Binding-site contacts:
Ligand atom C1 contacts residue ASN168 of chain 1.F at 1.4 Å.
Ligand atom O6 contacts residue GLN587 of chain 1.F at 4.4 Å.
Ligand atom C8 contacts residue CYS418 of chain 1.G at 3.7 Å (hydrophobic).
Ligand atom C7 contacts residue THR590 of chain 1.F at 4.4 Å.
Ligand atom C4 contacts residue ASN168 of chain 1.F at 4.3 Å.
Ligand atom O7 contacts residue GLN587 of chain 1.F at 3.8 Å.
Ligand atom O7 contacts residue THR590 of chain 1.F at 4.0 Å.
Ligand atom O5 contacts residue ASN168 of chain 1.F at 2.4 Å (h-bond).
Ligand atom O7 contacts residue ASN168 of chain 1.F at 3.5 Å (h-bond).
Ligand atom C8 contacts residue ASN168 of chain 1.F at 4.4 Å.
Ligand atom C2 contacts residue GLN587 of chain 1.F at 4.5 Å.
Ligand atom N2 contacts residue ASN168 of chain 1.F at 2.9 Å (h-bond).
Ligand atom C5 contacts residue ASN168 of chain 1.F at 3.7 Å.
Ligand atom C7 contacts residue ASN168 of chain 1.F at 3.3 Å.
Ligand atom C3 contacts residue ASN168 of chain 1.F at 3.8 Å.
Ligand atom C8 contacts residue THR590 of chain 1.F at 4.5 Å.
Ligand atom C2 contacts residue ASN168 of chain 1.F at 2.5 Å.

Sequence of chain 1.G:
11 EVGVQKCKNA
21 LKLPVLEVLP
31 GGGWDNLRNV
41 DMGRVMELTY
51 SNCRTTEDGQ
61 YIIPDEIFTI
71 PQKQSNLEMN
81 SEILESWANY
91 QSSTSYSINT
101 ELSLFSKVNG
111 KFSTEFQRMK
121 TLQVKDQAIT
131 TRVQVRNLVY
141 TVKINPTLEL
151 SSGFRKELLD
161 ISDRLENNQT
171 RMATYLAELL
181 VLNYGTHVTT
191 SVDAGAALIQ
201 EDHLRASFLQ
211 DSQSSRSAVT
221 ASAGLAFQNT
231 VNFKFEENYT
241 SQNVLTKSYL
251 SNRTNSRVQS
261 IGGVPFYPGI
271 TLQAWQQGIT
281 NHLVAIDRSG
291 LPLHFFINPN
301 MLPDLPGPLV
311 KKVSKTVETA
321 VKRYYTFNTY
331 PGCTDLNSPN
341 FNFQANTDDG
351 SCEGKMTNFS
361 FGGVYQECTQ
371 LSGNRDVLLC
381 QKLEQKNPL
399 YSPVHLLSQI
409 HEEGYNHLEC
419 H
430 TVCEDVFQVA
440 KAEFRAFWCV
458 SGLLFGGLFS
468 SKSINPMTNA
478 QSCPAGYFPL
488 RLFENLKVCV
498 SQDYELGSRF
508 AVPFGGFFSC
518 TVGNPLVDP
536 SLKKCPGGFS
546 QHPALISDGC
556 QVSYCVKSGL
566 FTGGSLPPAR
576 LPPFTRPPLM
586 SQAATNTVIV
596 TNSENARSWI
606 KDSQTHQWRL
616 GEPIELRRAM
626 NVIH

Sequence of chain 1.F:
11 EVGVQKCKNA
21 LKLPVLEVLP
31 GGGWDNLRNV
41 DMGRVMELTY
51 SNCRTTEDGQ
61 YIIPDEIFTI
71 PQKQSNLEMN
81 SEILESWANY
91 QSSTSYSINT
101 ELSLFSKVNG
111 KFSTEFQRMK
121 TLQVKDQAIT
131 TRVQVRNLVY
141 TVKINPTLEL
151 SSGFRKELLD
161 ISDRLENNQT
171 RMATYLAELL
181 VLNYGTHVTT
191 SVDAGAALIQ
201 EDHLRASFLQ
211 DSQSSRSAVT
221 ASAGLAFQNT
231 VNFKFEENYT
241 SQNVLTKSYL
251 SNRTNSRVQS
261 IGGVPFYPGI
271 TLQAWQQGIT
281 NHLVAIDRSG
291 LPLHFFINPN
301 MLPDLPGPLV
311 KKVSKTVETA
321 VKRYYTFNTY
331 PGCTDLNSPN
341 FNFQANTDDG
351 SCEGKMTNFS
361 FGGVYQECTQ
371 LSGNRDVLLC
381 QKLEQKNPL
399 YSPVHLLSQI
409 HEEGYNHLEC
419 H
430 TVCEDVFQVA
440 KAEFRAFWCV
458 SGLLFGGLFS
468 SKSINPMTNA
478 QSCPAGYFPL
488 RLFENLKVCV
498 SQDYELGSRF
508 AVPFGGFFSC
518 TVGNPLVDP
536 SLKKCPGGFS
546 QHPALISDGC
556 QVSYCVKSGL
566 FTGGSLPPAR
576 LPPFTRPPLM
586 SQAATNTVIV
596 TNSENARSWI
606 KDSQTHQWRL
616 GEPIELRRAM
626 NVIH

The small molecule below binds the protein below.
Small molecule (SMILES): CC(=O)N[C@H]1[C@H](O[C@H]2[C@H](O)[C@@H](NC(C)=O)CO[C@@H]2CO)O[C@H](CO)[C@@H](O)[C@@H]1O